Sequence of chain 1.A:
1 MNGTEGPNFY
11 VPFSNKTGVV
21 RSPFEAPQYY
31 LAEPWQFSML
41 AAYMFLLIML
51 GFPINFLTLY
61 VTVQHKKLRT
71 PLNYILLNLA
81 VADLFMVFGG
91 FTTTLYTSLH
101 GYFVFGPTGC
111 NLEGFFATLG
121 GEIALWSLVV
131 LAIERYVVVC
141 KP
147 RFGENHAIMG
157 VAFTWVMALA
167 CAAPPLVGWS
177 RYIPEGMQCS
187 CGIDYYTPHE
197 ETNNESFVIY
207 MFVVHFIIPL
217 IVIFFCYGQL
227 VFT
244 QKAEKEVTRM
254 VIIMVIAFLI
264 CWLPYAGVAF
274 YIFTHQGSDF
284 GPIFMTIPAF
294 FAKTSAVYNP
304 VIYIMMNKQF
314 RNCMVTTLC

A small-molecule ligand and the protein it binds are described below.
Small molecule (SMILES): CC(=O)N[C@@H]1[C@@H](O)[C@H](O)[C@@H](CO)O[C@H]1O

Binding-site contacts:
Ligand atom O7 contacts residue SER281 of chain 1.A at 3.5 Å.
Ligand atom N2 contacts residue SER281 of chain 1.A at 4.3 Å.
Ligand atom N2 contacts residue MET1 of chain 1.A at 4.1 Å.
Ligand atom C8 contacts residue ACE1 of chain 1.E at 3.5 Å.
Ligand atom N2 contacts residue ASN2 of chain 1.A at 3.0 Å (h-bond).
Ligand atom C1 contacts residue SER281 of chain 1.A at 4.4 Å.
Ligand atom O5 contacts residue ASP282 of chain 1.A at 3.5 Å.
Ligand atom N2 contacts residue GLY280 of chain 1.A at 3.3 Å (h-bond).
Ligand atom O6 contacts residue ASP282 of chain 1.A at 4.0 Å.
Ligand atom C1 contacts residue ASP282 of chain 1.A at 4.1 Å.
Ligand atom O7 contacts residue GLN279 of chain 1.A at 3.9 Å.
Ligand atom C4 contacts residue ASN2 of chain 1.A at 4.3 Å.
Ligand atom C7 contacts residue GLN279 of chain 1.A at 4.3 Å.
Ligand atom N2 contacts residue ACE1 of chain 1.E at 2.5 Å (h-bond).
Ligand atom C3 contacts residue ASN2 of chain 1.A at 3.9 Å.
Ligand atom C2 contacts residue GLY280 of chain 1.A at 3.9 Å.
Ligand atom C6 contacts residue ASP282 of chain 1.A at 4.4 Å.
Ligand atom C8 contacts residue GLN279 of chain 1.A at 3.9 Å.
Ligand atom O7 contacts residue ASN2 of chain 1.A at 4.4 Å.
Ligand atom C1 contacts residue ACE1 of chain 1.E at 3.1 Å.
Ligand atom O5 contacts residue ASN2 of chain 1.A at 2.4 Å (h-bond).
Ligand atom C8 contacts residue MET1 of chain 1.A at 3.6 Å (hydrophobic).
Ligand atom C7 contacts residue GLY280 of chain 1.A at 3.2 Å.
Ligand atom C3 contacts residue ACE1 of chain 1.E at 4.2 Å.
Ligand atom C7 contacts residue ASN2 of chain 1.A at 3.9 Å.
Ligand atom C2 contacts residue SER281 of chain 1.A at 4.1 Å.
Ligand atom C7 contacts residue ACE1 of chain 1.E at 3.5 Å.
Ligand atom C2 contacts residue ASN2 of chain 1.A at 2.5 Å.
Ligand atom C7 contacts residue MET1 of chain 1.A at 4.4 Å (hydrophobic).
Ligand atom C7 contacts residue SER281 of chain 1.A at 4.0 Å.
Ligand atom C2 contacts residue ACE1 of chain 1.E at 3.3 Å.
Ligand atom C5 contacts residue ASN2 of chain 1.A at 3.7 Å.
Ligand atom C1 contacts residue ASN2 of chain 1.A at 1.5 Å.
Ligand atom O7 contacts residue GLY280 of chain 1.A at 3.5 Å (h-bond).
Ligand atom C1 contacts residue GLY280 of chain 1.A at 4.0 Å.
Ligand atom C8 contacts residue SER281 of chain 1.A at 4.5 Å.
Ligand atom C8 contacts residue GLY280 of chain 1.A at 3.5 Å.